The small molecule below binds the protein below.
Small molecule (SMILES): O/N=C/c1ccc(-c2ccc(O)cc2)c(Cl)c1O

Sequence of chain 1.A:
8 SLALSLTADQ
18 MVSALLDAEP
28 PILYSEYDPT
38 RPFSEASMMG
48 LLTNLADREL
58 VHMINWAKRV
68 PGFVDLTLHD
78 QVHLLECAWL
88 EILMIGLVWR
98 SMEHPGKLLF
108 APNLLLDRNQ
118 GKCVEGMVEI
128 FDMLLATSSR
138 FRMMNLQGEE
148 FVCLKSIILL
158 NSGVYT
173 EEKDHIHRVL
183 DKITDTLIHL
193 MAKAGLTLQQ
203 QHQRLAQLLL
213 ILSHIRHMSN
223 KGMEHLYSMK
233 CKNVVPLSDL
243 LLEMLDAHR

Binding-site contacts:
Ligand atom CL contacts residue PHE107 of chain 1.A at 3.7 Å.
Ligand atom O14 contacts residue LEU228 of chain 1.A at 3.2 Å.
Ligand atom O01 contacts residue ARG97 of chain 1.A at 3.1 Å (salt-bridge).
Ligand atom C02 contacts residue PHE107 of chain 1.A at 4.3 Å (hydrophobic).
Ligand atom C18 contacts residue LEU49 of chain 1.A at 4.2 Å (hydrophobic).
Ligand atom O01 contacts residue GLU56 of chain 1.A at 2.5 Å (salt-bridge).
Ligand atom C18 contacts residue GLU56 of chain 1.A at 3.2 Å.
Ligand atom C18 contacts residue PHE107 of chain 1.A at 4.2 Å (hydrophobic).
Ligand atom O10 contacts residue ILE127 of chain 1.A at 4.0 Å.
Ligand atom C03 contacts residue MET91 of chain 1.A at 4.3 Å (hydrophobic).
Ligand atom C04 contacts residue PHE107 of chain 1.A at 4.2 Å (hydrophobic).
Ligand atom C16 contacts residue LEU49 of chain 1.A at 4.1 Å (hydrophobic).
Ligand atom CL contacts residue MET124 of chain 1.A at 4.0 Å.
Ligand atom C04 contacts residue LEU94 of chain 1.A at 4.2 Å (hydrophobic).
Ligand atom O01 contacts residue LEU90 of chain 1.A at 3.7 Å.
Ligand atom C17 contacts residue LEU49 of chain 1.A at 3.5 Å (hydrophobic).
Ligand atom C03 contacts residue LEU94 of chain 1.A at 3.8 Å (hydrophobic).
Ligand atom C05 contacts residue PHE107 of chain 1.A at 4.2 Å (hydrophobic).
Ligand atom O01 contacts residue LEU94 of chain 1.A at 4.2 Å.
Ligand atom N13 contacts residue MET46 of chain 1.A at 3.1 Å.
Ligand atom C02 contacts residue LEU90 of chain 1.A at 3.9 Å (hydrophobic).
Ligand atom C12 contacts residue HIS227 of chain 1.A at 4.2 Å.
Ligand atom C02 contacts residue GLU56 of chain 1.A at 3.2 Å.
Ligand atom C02 contacts residue ARG97 of chain 1.A at 4.3 Å.
Ligand atom CL contacts residue LEU131 of chain 1.A at 3.7 Å.
Ligand atom C17 contacts residue ALA53 of chain 1.A at 3.9 Å (hydrophobic).
Ligand atom CL contacts residue LEU94 of chain 1.A at 4.2 Å.
Ligand atom C07 contacts residue MET124 of chain 1.A at 4.3 Å (hydrophobic).
Ligand atom C04 contacts residue LEU90 of chain 1.A at 4.2 Å (hydrophobic).
Ligand atom O10 contacts residue MET124 of chain 1.A at 2.8 Å.
Ligand atom C03 contacts residue LEU90 of chain 1.A at 3.3 Å (hydrophobic).
Ligand atom O14 contacts residue HIS227 of chain 1.A at 3.4 Å (h-bond).
Ligand atom C12 contacts residue MET46 of chain 1.A at 4.1 Å (hydrophobic).
Ligand atom O14 contacts residue MET231 of chain 1.A at 3.8 Å.
Ligand atom N13 contacts residue LEU228 of chain 1.A at 3.6 Å.
Ligand atom N13 contacts residue HIS227 of chain 1.A at 4.2 Å.
Ligand atom O14 contacts residue MET46 of chain 1.A at 3.2 Å.
Ligand atom C12 contacts residue GLY224 of chain 1.A at 4.0 Å.
Ligand atom C18 contacts residue ALA53 of chain 1.A at 4.2 Å (hydrophobic).
Ligand atom C09 contacts residue MET124 of chain 1.A at 3.8 Å (hydrophobic).